This small molecule binds to this protein.
Small molecule (SMILES): NC(=O)Cn1c2c(c3cc(Cl)ccc31)CC[C@@H](C(=O)O)C2

Sequence of chain 1.A:
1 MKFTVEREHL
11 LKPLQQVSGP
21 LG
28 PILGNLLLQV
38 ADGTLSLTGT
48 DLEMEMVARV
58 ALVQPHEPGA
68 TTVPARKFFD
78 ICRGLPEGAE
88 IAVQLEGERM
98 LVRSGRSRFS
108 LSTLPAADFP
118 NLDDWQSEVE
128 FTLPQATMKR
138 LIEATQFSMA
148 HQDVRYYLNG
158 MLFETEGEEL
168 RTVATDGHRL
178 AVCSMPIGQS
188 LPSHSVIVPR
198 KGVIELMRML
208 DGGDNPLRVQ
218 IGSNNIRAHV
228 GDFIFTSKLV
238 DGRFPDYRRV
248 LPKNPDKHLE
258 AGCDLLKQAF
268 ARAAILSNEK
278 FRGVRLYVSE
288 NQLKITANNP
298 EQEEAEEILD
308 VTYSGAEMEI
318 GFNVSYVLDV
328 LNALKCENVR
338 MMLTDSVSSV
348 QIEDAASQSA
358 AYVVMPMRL

Binding-site contacts:
Ligand atom C3 contacts residue GLY174 of chain 1.A at 3.7 Å.
Ligand atom C1 contacts residue HIS175 of chain 1.A at 4.2 Å.
Ligand atom C6 contacts residue THR172 of chain 1.A at 3.9 Å.
Ligand atom C14 contacts residue GLY174 of chain 1.A at 4.0 Å.
Ligand atom C7 contacts residue ARG152 of chain 1.A at 3.9 Å.
Ligand atom C contacts residue HIS175 of chain 1.A at 4.2 Å.
Ligand atom C2 contacts residue GLY174 of chain 1.A at 4.0 Å.
Ligand atom C4 contacts residue GLY174 of chain 1.A at 3.7 Å.
Ligand atom C4 contacts residue THR172 of chain 1.A at 4.2 Å.
Ligand atom C9 contacts residue ARG152 of chain 1.A at 3.4 Å.
Ligand atom O contacts residue TYR154 of chain 1.A at 2.6 Å (h-bond).
Ligand atom CL contacts residue VAL247 of chain 1.A at 3.3 Å.
Ligand atom C6 contacts residue GLY174 of chain 1.A at 3.7 Å.
Ligand atom CL contacts residue LEU177 of chain 1.A at 3.6 Å.
Ligand atom C6 contacts residue PRO242 of chain 1.A at 3.7 Å (hydrophobic).
Ligand atom C7 contacts residue PRO242 of chain 1.A at 3.9 Å (hydrophobic).
Ligand atom C14 contacts residue VAL247 of chain 1.A at 4.0 Å (hydrophobic).
Ligand atom CL contacts residue ARG176 of chain 1.A at 3.5 Å.
Ligand atom C14 contacts residue THR172 of chain 1.A at 3.4 Å.
Ligand atom C7 contacts residue GLY174 of chain 1.A at 4.0 Å.
Ligand atom C10 contacts residue ARG152 of chain 1.A at 3.7 Å.
Ligand atom C13 contacts residue GLY174 of chain 1.A at 4.0 Å.
Ligand atom C5 contacts residue GLY174 of chain 1.A at 3.6 Å.
Ligand atom C7 contacts residue LEU155 of chain 1.A at 4.1 Å (hydrophobic).
Ligand atom C9 contacts residue TYR154 of chain 1.A at 3.5 Å (hydrophobic).
Ligand atom C contacts residue THR172 of chain 1.A at 4.3 Å.
Ligand atom C1 contacts residue MET362 of chain 1.A at 3.4 Å (hydrophobic).
Ligand atom C14 contacts residue HIS175 of chain 1.A at 4.4 Å.
Ligand atom CL contacts residue HIS175 of chain 1.A at 3.9 Å.
Ligand atom N1 contacts residue GLY174 of chain 1.A at 2.8 Å (h-bond).
Ligand atom C contacts residue MET362 of chain 1.A at 4.4 Å (hydrophobic).
Ligand atom O1 contacts residue TYR154 of chain 1.A at 3.6 Å.
Ligand atom C contacts residue ARG176 of chain 1.A at 4.3 Å.
Ligand atom C8 contacts residue ARG152 of chain 1.A at 3.8 Å.
Ligand atom C contacts residue VAL247 of chain 1.A at 3.7 Å (hydrophobic).
Ligand atom O1 contacts residue ARG152 of chain 1.A at 2.8 Å (salt-bridge).
Ligand atom C2 contacts residue MET362 of chain 1.A at 3.9 Å (hydrophobic).
Ligand atom C11 contacts residue GLY174 of chain 1.A at 4.1 Å.
Ligand atom N contacts residue GLY174 of chain 1.A at 3.9 Å.
Ligand atom CL contacts residue VAL360 of chain 1.A at 3.6 Å.